Sequence of chain 1.A:
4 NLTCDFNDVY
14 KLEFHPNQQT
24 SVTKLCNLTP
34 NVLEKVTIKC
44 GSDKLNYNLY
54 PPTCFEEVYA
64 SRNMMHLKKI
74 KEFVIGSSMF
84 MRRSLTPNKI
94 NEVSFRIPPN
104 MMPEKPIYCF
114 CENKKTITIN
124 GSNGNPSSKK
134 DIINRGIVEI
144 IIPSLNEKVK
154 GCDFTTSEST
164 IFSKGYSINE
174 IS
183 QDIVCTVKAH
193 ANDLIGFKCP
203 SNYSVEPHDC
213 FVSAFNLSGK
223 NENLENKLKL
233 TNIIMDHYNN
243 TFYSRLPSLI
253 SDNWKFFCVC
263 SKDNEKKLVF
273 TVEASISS

Binding-site contacts:
Ligand atom O5 contacts residue LYS222 of chain 1.A at 3.7 Å.
Ligand atom O7 contacts residue GLU224 of chain 1.A at 4.1 Å.
Ligand atom C1 contacts residue SER220 of chain 1.A at 4.2 Å.
Ligand atom O5 contacts residue ASN223 of chain 1.A at 4.3 Å.
Ligand atom C8 contacts residue PHE47 of chain 1.B at 3.8 Å (hydrophobic).
Ligand atom N2 contacts residue ASN218 of chain 1.A at 2.8 Å (h-bond).
Ligand atom C1 contacts residue ASN218 of chain 1.A at 1.4 Å.
Ligand atom C5 contacts residue LYS222 of chain 1.A at 3.8 Å.
Ligand atom C4 contacts residue ASN218 of chain 1.A at 4.2 Å.
Ligand atom O6 contacts residue ASN223 of chain 1.A at 3.9 Å.
Ligand atom O5 contacts residue ASN218 of chain 1.A at 2.5 Å (h-bond).
Ligand atom C7 contacts residue SER220 of chain 1.A at 3.6 Å.
Ligand atom C5 contacts residue ASN218 of chain 1.A at 3.7 Å.
Ligand atom C2 contacts residue SER220 of chain 1.A at 3.9 Å.
Ligand atom C2 contacts residue ASN218 of chain 1.A at 2.4 Å.
Ligand atom N2 contacts residue SER220 of chain 1.A at 2.9 Å (h-bond).
Ligand atom C8 contacts residue ASN218 of chain 1.A at 4.3 Å.
Ligand atom C6 contacts residue ASN223 of chain 1.A at 4.1 Å.
Ligand atom C2 contacts residue GLU224 of chain 1.A at 4.2 Å.
Ligand atom C3 contacts residue SER220 of chain 1.A at 4.1 Å.
Ligand atom O5 contacts residue GLU224 of chain 1.A at 3.7 Å.
Ligand atom O7 contacts residue ASN218 of chain 1.A at 3.3 Å (h-bond).
Ligand atom C3 contacts residue ASN218 of chain 1.A at 3.8 Å.
Ligand atom C1 contacts residue LYS222 of chain 1.A at 3.9 Å.
Ligand atom C6 contacts residue LYS222 of chain 1.A at 4.3 Å.
Ligand atom O6 contacts residue GLU224 of chain 1.A at 3.8 Å.
Ligand atom C7 contacts residue ASN218 of chain 1.A at 3.2 Å.
Ligand atom C8 contacts residue LEU219 of chain 1.A at 4.3 Å (hydrophobic).
Ligand atom C1 contacts residue GLU224 of chain 1.A at 3.8 Å.
Ligand atom C8 contacts residue SER220 of chain 1.A at 3.4 Å.

Sequence of chain 1.B:
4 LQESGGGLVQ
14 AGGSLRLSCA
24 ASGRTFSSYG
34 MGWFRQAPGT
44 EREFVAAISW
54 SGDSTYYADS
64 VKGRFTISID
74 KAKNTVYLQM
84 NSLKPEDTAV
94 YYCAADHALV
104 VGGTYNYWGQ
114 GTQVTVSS

The protein below binds the small molecule below.
Small molecule (SMILES): CC(=O)N[C@@H]1[C@@H](O)[C@H](O)[C@@H](CO)O[C@H]1O